Binding-site contacts:
Ligand atom CD2 contacts residue LYS309 of chain 1.C at 3.6 Å.
Ligand atom CG1 contacts residue LEU307 of chain 1.C at 4.2 Å (hydrophobic).
Ligand atom NE2 contacts residue MET282 of chain 1.C at 3.0 Å (h-bond).
Ligand atom CB contacts residue GLU324 of chain 1.C at 3.6 Å.
Ligand atom CD1 contacts residue GLU324 of chain 1.C at 3.5 Å.
Ligand atom CD1 contacts residue LEU307 of chain 1.C at 4.3 Å (hydrophobic).
Ligand atom CG2 contacts residue SER283 of chain 1.C at 3.6 Å.
Ligand atom OG1 contacts residue SER323 of chain 1.C at 4.4 Å.
Ligand atom CG1 contacts residue MET282 of chain 1.C at 4.1 Å (hydrophobic).
Ligand atom CG2 contacts residue SER323 of chain 1.C at 4.2 Å.
Ligand atom CG1 contacts residue GLU324 of chain 1.C at 4.1 Å.
Ligand atom CG2 contacts residue ILE291 of chain 1.C at 3.7 Å (hydrophobic).
Ligand atom CB contacts residue MET282 of chain 1.C at 4.2 Å (hydrophobic).
Ligand atom CB contacts residue LEU307 of chain 1.C at 4.1 Å (hydrophobic).
Ligand atom OE1 contacts residue MET282 of chain 1.C at 3.3 Å.
Ligand atom CG2 contacts residue LEU307 of chain 1.C at 3.7 Å (hydrophobic).
Ligand atom CA contacts residue MET282 of chain 1.C at 4.4 Å (hydrophobic).
Ligand atom CG2 contacts residue GLU324 of chain 1.C at 3.9 Å.
Ligand atom CD contacts residue MET282 of chain 1.C at 4.0 Å (hydrophobic).
Ligand atom N contacts residue MET282 of chain 1.C at 4.5 Å.
Ligand atom CD1 contacts residue MET325 of chain 1.C at 3.6 Å (hydrophobic).
Ligand atom CD1 contacts residue LYS309 of chain 1.C at 4.5 Å.
Ligand atom CG2 contacts residue MET282 of chain 1.C at 3.7 Å (hydrophobic).
Ligand atom CD1 contacts residue ILE279 of chain 1.C at 4.5 Å (hydrophobic).
Ligand atom CD1 contacts residue MET282 of chain 1.C at 3.6 Å (hydrophobic).

The protein below binds the small molecule below.
Small molecule (SMILES): CC[C@H](C)[C@H](N)C(=O)N[C@@H](CCC(N)=O)C(=O)N[C@@H](CCC(=O)O)C(=O)N[C@H](C(=O)N[C@H](C(=O)N[C@@H](CCCN=C(N)N)C(=O)N[C@@H](CCCCN)C(=O)N[C@H](C=O)CC(C)C)[C@@H](C)CC)[C@@H](C)O

Sequence of chain 1.C:
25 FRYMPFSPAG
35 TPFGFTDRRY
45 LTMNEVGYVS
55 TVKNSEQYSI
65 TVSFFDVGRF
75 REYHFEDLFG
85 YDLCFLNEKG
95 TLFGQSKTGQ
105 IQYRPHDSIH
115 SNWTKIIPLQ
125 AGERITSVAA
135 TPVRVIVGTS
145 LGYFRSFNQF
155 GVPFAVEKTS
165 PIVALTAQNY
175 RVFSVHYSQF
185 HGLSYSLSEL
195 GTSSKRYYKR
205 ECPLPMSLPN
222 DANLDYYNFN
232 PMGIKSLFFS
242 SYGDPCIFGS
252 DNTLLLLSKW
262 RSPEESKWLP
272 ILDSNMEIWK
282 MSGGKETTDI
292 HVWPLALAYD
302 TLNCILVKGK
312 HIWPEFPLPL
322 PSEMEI